Sequence of chain 1.B:
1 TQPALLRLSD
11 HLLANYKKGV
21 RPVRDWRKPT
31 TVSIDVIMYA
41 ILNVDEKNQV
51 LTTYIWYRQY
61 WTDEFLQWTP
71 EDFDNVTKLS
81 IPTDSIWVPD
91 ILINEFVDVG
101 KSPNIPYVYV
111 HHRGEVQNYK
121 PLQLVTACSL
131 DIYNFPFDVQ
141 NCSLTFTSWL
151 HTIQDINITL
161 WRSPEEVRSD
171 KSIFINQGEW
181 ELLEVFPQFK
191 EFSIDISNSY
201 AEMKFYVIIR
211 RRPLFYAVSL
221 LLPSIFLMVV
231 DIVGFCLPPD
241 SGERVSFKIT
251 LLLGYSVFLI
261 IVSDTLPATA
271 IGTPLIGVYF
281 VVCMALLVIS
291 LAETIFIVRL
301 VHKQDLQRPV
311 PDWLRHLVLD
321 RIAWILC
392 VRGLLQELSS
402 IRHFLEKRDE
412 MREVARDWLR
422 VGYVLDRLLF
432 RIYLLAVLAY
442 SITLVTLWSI

A protein and the small-molecule ligand that binds it are described below.
Small molecule (SMILES): CC(=O)N[C@H]1[C@H](O[C@H]2[C@H](O)[C@@H](NC(C)=O)CO[C@@H]2CO)O[C@H](CO)[C@@H](O)[C@@H]1O

Binding-site contacts:
Ligand atom O5 contacts residue TYR206 of chain 1.B at 4.1 Å.
Ligand atom O6 contacts residue TYR206 of chain 1.B at 3.4 Å (h-bond).
Ligand atom C2 contacts residue ASN141 of chain 1.B at 2.5 Å.
Ligand atom C3 contacts residue ASN141 of chain 1.B at 3.8 Å.
Ligand atom C8 contacts residue ILE208 of chain 1.B at 3.7 Å (hydrophobic).
Ligand atom C8 contacts residue LYS190 of chain 1.B at 3.9 Å.
Ligand atom O7 contacts residue LYS190 of chain 1.B at 2.2 Å (salt-bridge).
Ligand atom C6 contacts residue TYR206 of chain 1.B at 4.0 Å (hydrophobic).
Ligand atom O7 contacts residue ASN141 of chain 1.B at 4.4 Å.
Ligand atom N2 contacts residue LYS190 of chain 1.B at 4.5 Å.
Ligand atom C5 contacts residue ASN141 of chain 1.B at 3.6 Å.
Ligand atom O6 contacts residue PHE186 of chain 1.B at 3.7 Å.
Ligand atom O5 contacts residue ASN141 of chain 1.B at 2.3 Å (h-bond).
Ligand atom C4 contacts residue ASN141 of chain 1.B at 4.2 Å.
Ligand atom C7 contacts residue ILE208 of chain 1.B at 4.2 Å (hydrophobic).
Ligand atom C1 contacts residue TYR206 of chain 1.B at 4.1 Å (hydrophobic).
Ligand atom N2 contacts residue ILE208 of chain 1.B at 3.8 Å.
Ligand atom N2 contacts residue ASN141 of chain 1.B at 2.9 Å (h-bond).
Ligand atom O4 contacts residue TYR206 of chain 1.B at 4.4 Å.
Ligand atom O7 contacts residue GLN188 of chain 1.B at 3.5 Å (h-bond).
Ligand atom C7 contacts residue ASN141 of chain 1.B at 3.9 Å.
Ligand atom C7 contacts residue LYS190 of chain 1.B at 3.3 Å.
Ligand atom C1 contacts residue ASN141 of chain 1.B at 1.4 Å.
Ligand atom C5 contacts residue TYR206 of chain 1.B at 3.9 Å (hydrophobic).